Binding-site contacts:
Ligand atom N2 contacts residue GLN100 of chain 3.A at 4.4 Å.
Ligand atom O7 contacts residue VAL97 of chain 3.A at 4.3 Å.
Ligand atom C8 contacts residue LYS133 of chain 3.A at 4.1 Å.
Ligand atom C8 contacts residue GLN100 of chain 3.A at 3.6 Å.
Ligand atom C8 contacts residue ASN122 of chain 3.A at 4.2 Å.
Ligand atom O3 contacts residue LYS133 of chain 3.A at 4.2 Å.
Ligand atom C7 contacts residue PHE121 of chain 3.A at 4.3 Å (hydrophobic).
Ligand atom C1 contacts residue ASN122 of chain 3.A at 1.4 Å.
Ligand atom C8 contacts residue PHE121 of chain 3.A at 3.6 Å (hydrophobic).
Ligand atom O6 contacts residue ASN122 of chain 3.A at 4.0 Å.
Ligand atom O7 contacts residue THR98 of chain 3.A at 3.7 Å.
Ligand atom N2 contacts residue ASN122 of chain 3.A at 2.9 Å (h-bond).
Ligand atom C3 contacts residue LYS133 of chain 3.A at 3.5 Å.
Ligand atom C7 contacts residue ASN122 of chain 3.A at 3.0 Å.
Ligand atom C7 contacts residue THR98 of chain 3.A at 4.0 Å.
Ligand atom C3 contacts residue ASN122 of chain 3.A at 3.8 Å.
Ligand atom O5 contacts residue ASN122 of chain 3.A at 2.4 Å (h-bond).
Ligand atom C7 contacts residue LYS133 of chain 3.A at 3.9 Å.
Ligand atom C8 contacts residue SER120 of chain 3.A at 3.5 Å.
Ligand atom C4 contacts residue ASN122 of chain 3.A at 4.2 Å.
Ligand atom O3 contacts residue GLN100 of chain 3.A at 4.1 Å.
Ligand atom O7 contacts residue ASN122 of chain 3.A at 2.7 Å (h-bond).
Ligand atom C8 contacts residue THR98 of chain 3.A at 3.4 Å.
Ligand atom C2 contacts residue LYS133 of chain 3.A at 3.5 Å.
Ligand atom C1 contacts residue LYS133 of chain 3.A at 3.6 Å.
Ligand atom C2 contacts residue ASN122 of chain 3.A at 2.4 Å.
Ligand atom C5 contacts residue ASN122 of chain 3.A at 3.6 Å.
Ligand atom N2 contacts residue LYS133 of chain 3.A at 2.9 Å (salt-bridge).

Sequence of chain 3.A:
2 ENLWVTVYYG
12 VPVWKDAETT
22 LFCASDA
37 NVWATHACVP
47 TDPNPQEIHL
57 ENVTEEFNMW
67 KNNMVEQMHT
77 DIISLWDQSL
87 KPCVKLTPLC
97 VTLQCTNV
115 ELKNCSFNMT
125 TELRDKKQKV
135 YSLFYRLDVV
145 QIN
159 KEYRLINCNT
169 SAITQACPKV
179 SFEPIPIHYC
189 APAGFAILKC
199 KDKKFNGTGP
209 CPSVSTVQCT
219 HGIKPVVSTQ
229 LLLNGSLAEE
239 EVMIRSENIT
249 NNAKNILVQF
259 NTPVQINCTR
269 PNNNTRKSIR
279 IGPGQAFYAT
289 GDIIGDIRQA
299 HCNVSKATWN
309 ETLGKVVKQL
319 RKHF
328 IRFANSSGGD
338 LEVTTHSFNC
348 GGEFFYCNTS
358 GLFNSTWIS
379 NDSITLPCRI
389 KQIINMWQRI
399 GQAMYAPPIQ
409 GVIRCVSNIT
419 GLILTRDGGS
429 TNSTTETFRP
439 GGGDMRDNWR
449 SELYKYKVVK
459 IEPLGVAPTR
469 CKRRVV

This small molecule binds to this protein.
Small molecule (SMILES): CC(=O)N[C@H]1[C@H](O[C@H]2[C@H](O)[C@@H](NC(C)=O)CO[C@@H]2CO)O[C@H](CO)[C@@H](O[C@@H]2O[C@H](CO)[C@@H](O)[C@H](O)[C@@H]2O)[C@@H]1O